This protein binds this small molecule.
Small molecule (SMILES): Cc1ncn(CC(=O)NC(C)(C)C)c1CNC(=O)Cn1c(C)ccc(NS(=O)(=O)Cc2ccccc2)c1=O

Binding-site contacts:
Ligand atom O35 contacts residue CYS230 of chain 1.A at 3.8 Å.
Ligand atom N25 contacts residue ALA229 of chain 1.A at 3.6 Å (h-bond).
Ligand atom C10 contacts residue GLY257 of chain 1.A at 3.8 Å.
Ligand atom C12 contacts residue LEU125 of chain 1.A at 3.8 Å (hydrophobic).
Ligand atom O35 contacts residue GLU231 of chain 1.A at 2.9 Å (salt-bridge).
Ligand atom C17 contacts residue TRP256 of chain 1.A at 3.8 Å (hydrophobic).
Ligand atom C8 contacts residue SER234 of chain 1.A at 3.6 Å.
Ligand atom C24 contacts residue GLY259 of chain 1.A at 3.2 Å.
Ligand atom C28 contacts residue GLY259 of chain 1.A at 3.6 Å.
Ligand atom C10 contacts residue TRP256 of chain 1.A at 3.5 Å (hydrophobic).
Ligand atom C16 contacts residue LEU125 of chain 1.A at 3.8 Å (hydrophobic).
Ligand atom O37 contacts residue GLY257 of chain 1.A at 3.6 Å (h-bond).
Ligand atom C9 contacts residue SER234 of chain 1.A at 3.2 Å.
Ligand atom N20 contacts residue HIS72 of chain 1.A at 3.8 Å.
Ligand atom C1 contacts residue GLU123 of chain 1.A at 3.8 Å.
Ligand atom N20 contacts residue SER234 of chain 1.A at 3.2 Å (h-bond).
Ligand atom C28 contacts residue GLY257 of chain 1.A at 3.4 Å.
Ligand atom N20 contacts residue SER255 of chain 1.A at 3.2 Å (h-bond).
Ligand atom N20 contacts residue TRP256 of chain 1.A at 3.8 Å.
Ligand atom O37 contacts residue GLU258 of chain 1.A at 3.6 Å.
Ligand atom N25 contacts residue CYS230 of chain 1.A at 3.7 Å.
Ligand atom C24 contacts residue GLY257 of chain 1.A at 3.7 Å.
Ligand atom C32 contacts residue GLU231 of chain 1.A at 2.9 Å.
Ligand atom C4 contacts residue TRP256 of chain 1.A at 3.5 Å (hydrophobic).
Ligand atom C33 contacts residue CYS260 of chain 1.A at 3.4 Å (hydrophobic).
Ligand atom O15 contacts residue TRP256 of chain 1.A at 3.2 Å.
Ligand atom C5 contacts residue LEU125 of chain 1.A at 3.7 Å (hydrophobic).
Ligand atom C33 contacts residue GLU175 of chain 1.A at 3.4 Å.
Ligand atom C17 contacts residue HIS72 of chain 1.A at 3.4 Å.
Ligand atom C13 contacts residue TYR76 of chain 1.A at 3.2 Å (hydrophobic).
Ligand atom C6 contacts residue GLU123 of chain 1.A at 3.5 Å.
Ligand atom C8 contacts residue CYS230 of chain 1.A at 3.6 Å (hydrophobic).
Ligand atom O35 contacts residue CYS260 of chain 1.A at 3.7 Å.
Ligand atom C18 contacts residue HIS72 of chain 1.A at 3.7 Å.
Ligand atom N9 contacts residue GLY257 of chain 1.A at 2.9 Å (h-bond).
Ligand atom C17 contacts residue SER255 of chain 1.A at 3.5 Å.
Ligand atom N23 contacts residue GLY257 of chain 1.A at 3.8 Å.
Ligand atom C8 contacts residue VAL254 of chain 1.A at 3.2 Å (hydrophobic).
Ligand atom O15 contacts residue GLY257 of chain 1.A at 3.0 Å (h-bond).
Ligand atom C16 contacts residue TYR76 of chain 1.A at 3.5 Å (hydrophobic).

Sequence of chain 1.A:
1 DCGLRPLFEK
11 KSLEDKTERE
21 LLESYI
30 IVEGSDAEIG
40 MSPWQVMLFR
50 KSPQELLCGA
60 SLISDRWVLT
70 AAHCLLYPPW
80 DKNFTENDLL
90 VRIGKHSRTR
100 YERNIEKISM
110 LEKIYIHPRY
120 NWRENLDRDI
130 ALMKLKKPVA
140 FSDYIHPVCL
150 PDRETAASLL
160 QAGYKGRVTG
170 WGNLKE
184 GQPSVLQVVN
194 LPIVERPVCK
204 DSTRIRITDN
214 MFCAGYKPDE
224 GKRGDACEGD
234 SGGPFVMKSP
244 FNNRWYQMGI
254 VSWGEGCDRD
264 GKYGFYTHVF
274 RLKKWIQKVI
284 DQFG